A small-molecule ligand and the protein it binds are described below.
Small molecule (SMILES): COc1ccc(S(=O)(=O)NC(=O)Nc2ncc(Br)s2)cc1CC(C)C

Sequence of chain 1.C:
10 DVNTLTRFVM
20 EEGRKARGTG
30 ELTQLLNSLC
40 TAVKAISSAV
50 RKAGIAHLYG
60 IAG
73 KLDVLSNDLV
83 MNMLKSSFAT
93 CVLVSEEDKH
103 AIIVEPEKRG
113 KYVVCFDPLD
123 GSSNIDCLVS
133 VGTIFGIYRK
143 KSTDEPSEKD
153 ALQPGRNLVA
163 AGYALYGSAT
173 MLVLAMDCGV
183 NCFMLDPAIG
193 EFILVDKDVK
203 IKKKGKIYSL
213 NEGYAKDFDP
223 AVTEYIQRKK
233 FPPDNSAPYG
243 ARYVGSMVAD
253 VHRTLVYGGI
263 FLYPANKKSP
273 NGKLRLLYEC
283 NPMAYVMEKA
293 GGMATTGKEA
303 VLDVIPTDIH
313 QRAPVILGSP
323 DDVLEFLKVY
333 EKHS

Binding-site contacts:
Ligand atom C12 contacts residue GLY22 of chain 1.A at 3.5 Å.
Ligand atom C25 contacts residue LEU31 of chain 1.A at 3.5 Å (hydrophobic).
Ligand atom C8 contacts residue 94S1 of chain 1.K at 3.6 Å.
Ligand atom O16 contacts residue GLY29 of chain 1.A at 3.3 Å.
Ligand atom C17 contacts residue GLY22 of chain 1.A at 3.7 Å.
Ligand atom C12 contacts residue THR32 of chain 1.A at 3.6 Å.
Ligand atom O13 contacts residue GLY29 of chain 1.A at 3.5 Å.
Ligand atom C11 contacts residue THR28 of chain 1.C at 3.5 Å.
Ligand atom C10 contacts residue GLY22 of chain 1.A at 3.7 Å.
Ligand atom C24 contacts residue MET178 of chain 1.A at 3.5 Å (hydrophobic).
Ligand atom C2 contacts residue GLY22 of chain 1.A at 3.7 Å.
Ligand atom O13 contacts residue LEU31 of chain 1.A at 3.1 Å (h-bond).
Ligand atom O21 contacts residue MET178 of chain 1.A at 3.6 Å.
Ligand atom N6 contacts residue GLY27 of chain 1.A at 3.2 Å (h-bond).
Ligand atom C11 contacts residue 94S1 of chain 1.K at 3.1 Å.
Ligand atom C5 contacts residue GLY22 of chain 1.A at 3.5 Å.
Ligand atom O13 contacts residue THR32 of chain 1.A at 2.7 Å (h-bond).
Ligand atom C22 contacts residue MET178 of chain 1.A at 3.5 Å (hydrophobic).
Ligand atom O14 contacts residue THR28 of chain 1.A at 3.6 Å (h-bond).
Ligand atom O14 contacts residue GLY29 of chain 1.A at 3.7 Å.
Ligand atom C17 contacts residue GLU21 of chain 1.A at 3.6 Å.
Ligand atom N3 contacts residue GLY22 of chain 1.A at 3.7 Å.
Ligand atom C24 contacts residue VAL18 of chain 1.A at 3.7 Å (hydrophobic).
Ligand atom BR2 contacts residue MET19 of chain 1.A at 3.6 Å.
Ligand atom O16 contacts residue GLY22 of chain 1.A at 3.6 Å.
Ligand atom C11 contacts residue ARG23 of chain 1.A at 3.5 Å.
Ligand atom C2 contacts residue 94S1 of chain 1.K at 3.5 Å.
Ligand atom N3 contacts residue GLY27 of chain 1.A at 3.1 Å.
Ligand atom O14 contacts residue GLY27 of chain 1.A at 3.7 Å.
Ligand atom S1 contacts residue GLY29 of chain 1.A at 3.7 Å.
Ligand atom C17 contacts residue VAL18 of chain 1.A at 3.5 Å (hydrophobic).
Ligand atom C5 contacts residue GLY29 of chain 1.A at 3.2 Å.
Ligand atom N3 contacts residue GLY29 of chain 1.A at 3.1 Å (h-bond).
Ligand atom O16 contacts residue THR32 of chain 1.A at 2.6 Å (h-bond).
Ligand atom N3 contacts residue THR28 of chain 1.A at 3.5 Å (h-bond).
Ligand atom S4 contacts residue MET19 of chain 1.A at 3.6 Å.
Ligand atom N6 contacts residue GLY22 of chain 1.A at 3.1 Å (h-bond).
Ligand atom N7 contacts residue 94S1 of chain 1.K at 3.0 Å.
Ligand atom C8 contacts residue ARG23 of chain 1.A at 3.6 Å.
Ligand atom N6 contacts residue GLY29 of chain 1.A at 3.6 Å.

Sequence of chain 1.A:
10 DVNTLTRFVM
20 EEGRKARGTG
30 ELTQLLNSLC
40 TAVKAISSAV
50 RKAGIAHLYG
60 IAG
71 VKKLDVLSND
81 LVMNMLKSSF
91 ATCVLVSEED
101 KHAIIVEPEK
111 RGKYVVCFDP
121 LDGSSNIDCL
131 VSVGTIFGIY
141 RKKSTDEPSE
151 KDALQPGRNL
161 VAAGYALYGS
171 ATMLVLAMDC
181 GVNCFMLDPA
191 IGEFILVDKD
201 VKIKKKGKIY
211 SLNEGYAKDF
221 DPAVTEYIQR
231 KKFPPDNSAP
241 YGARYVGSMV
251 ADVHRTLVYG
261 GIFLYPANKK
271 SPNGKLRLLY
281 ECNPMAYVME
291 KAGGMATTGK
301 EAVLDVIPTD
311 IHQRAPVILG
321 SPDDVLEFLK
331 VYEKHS